The small molecule below binds the protein below.
Small molecule (SMILES): Nc1ccn([C@@H]2O[C@H](CO[P](=O)(O)O[C@H]3[C@@H](O)[C@H](n4ccc(=O)[nH]c4=O)O[C@@H]3CO[P](=O)(O)O[C@H]3[C@@H](O)[C@H](n4cnc5c(N)ncnc54)O[C@@H]3CO[P](=O)(O)O[C@H]3[C@@H](O)[C@H](n4ccc(=O)[nH]c4=O)O[C@@H]3CO[P](=O)(O)O[C@H]3[C@@H](O)[C@H](n4cnc5c(=O)nc(N)[nH]c54)O[C@@H]3CO[P](=O)(O)O[C@H]3[C@@H](O)[C@H](n4ccc(=O)[nH]c4=O)O[C@@H]3CO)[C@@H](O[P](=O)(O)OC[C@H]3O[C@@H](n4cnc5c(N)ncnc54)[C@H](O)[C@@H]3O[P](=O)(O)OC[C@H]3O[C@@H](n4ccc(=O)[nH]c4=O)[C@H](O)[C@@H]3O[P](=O)(O)OC[C@H]3O[C@@H](n4cnc5c(N)ncnc54)[C@H](O)[C@@H]3O)[C@H]2O)c(=O)n1

Sequence of chain 1.A:
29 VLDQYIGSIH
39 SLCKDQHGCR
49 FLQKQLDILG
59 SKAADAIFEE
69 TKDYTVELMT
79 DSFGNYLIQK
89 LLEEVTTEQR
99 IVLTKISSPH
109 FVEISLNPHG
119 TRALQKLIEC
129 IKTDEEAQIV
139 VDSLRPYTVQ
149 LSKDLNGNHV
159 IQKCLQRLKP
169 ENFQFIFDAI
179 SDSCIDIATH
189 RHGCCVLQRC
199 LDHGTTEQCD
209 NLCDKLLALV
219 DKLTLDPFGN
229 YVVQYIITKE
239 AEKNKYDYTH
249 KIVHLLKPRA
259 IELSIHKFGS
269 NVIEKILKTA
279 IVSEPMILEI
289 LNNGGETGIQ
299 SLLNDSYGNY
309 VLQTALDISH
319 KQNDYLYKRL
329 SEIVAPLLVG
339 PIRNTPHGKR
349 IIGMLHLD

Binding-site contacts:
Ligand atom O2' contacts residue PHE226 of chain 1.A at 3.2 Å.
Ligand atom C2 contacts residue TYR308 of chain 1.A at 3.0 Å (hydrophobic).
Ligand atom O2' contacts residue GLN44 of chain 1.A at 2.4 Å (h-bond).
Ligand atom N1 contacts residue GLN123 of chain 1.A at 3.1 Å (h-bond).
Ligand atom O2 contacts residue ASN307 of chain 1.A at 2.8 Å (h-bond).
Ligand atom N2 contacts residue GLU272 of chain 1.A at 2.3 Å (salt-bridge).
Ligand atom N3 contacts residue ARG120 of chain 1.A at 3.2 Å.
Ligand atom O4 contacts residue GLN311 of chain 1.A at 3.0 Å (h-bond).
Ligand atom O2 contacts residue HIS117 of chain 1.A at 3.0 Å (h-bond).
Ligand atom O5' contacts residue LYS265 of chain 1.A at 3.0 Å (salt-bridge).
Ligand atom C4 contacts residue TYR84 of chain 1.A at 3.2 Å (hydrophobic).
Ligand atom C5 contacts residue TYR229 of chain 1.A at 3.0 Å (hydrophobic).
Ligand atom N3 contacts residue ASN307 of chain 1.A at 2.8 Å (h-bond).
Ligand atom N2 contacts residue SER268 of chain 1.A at 2.9 Å (h-bond).
Ligand atom O2' contacts residue PHE81 of chain 1.A at 3.0 Å.
Ligand atom N1 contacts residue GLU272 of chain 1.A at 2.5 Å (salt-bridge).
Ligand atom O4 contacts residue ASN269 of chain 1.A at 3.2 Å (h-bond).
Ligand atom C4 contacts residue ARG48 of chain 1.A at 3.2 Å.
Ligand atom C2 contacts residue ASN83 of chain 1.A at 3.1 Å.
Ligand atom C5 contacts residue TYR229 of chain 1.A at 3.1 Å (hydrophobic).
Ligand atom O2 contacts residue ASN228 of chain 1.A at 3.1 Å (h-bond).
Ligand atom C6 contacts residue TYR229 of chain 1.A at 2.9 Å (hydrophobic).
Ligand atom C6 contacts residue TYR84 of chain 1.A at 3.1 Å (hydrophobic).
Ligand atom N1 contacts residue TYR308 of chain 1.A at 3.1 Å (h-bond).
Ligand atom O2' contacts residue LYS265 of chain 1.A at 2.9 Å (salt-bridge).
Ligand atom O2 contacts residue ASN83 of chain 1.A at 3.0 Å (h-bond).
Ligand atom C2 contacts residue GLU272 of chain 1.A at 2.8 Å.
Ligand atom C4 contacts residue ASN269 of chain 1.A at 3.2 Å.
Ligand atom N3 contacts residue ASN83 of chain 1.A at 2.5 Å (h-bond).
Ligand atom N1 contacts residue GLN196 of chain 1.A at 3.2 Å (h-bond).
Ligand atom O4 contacts residue GLN232 of chain 1.A at 3.1 Å (h-bond).
Ligand atom C2 contacts residue TYR229 of chain 1.A at 3.1 Å (hydrophobic).
Ligand atom O4 contacts residue ARG348 of chain 1.A at 3.0 Å.
Ligand atom N3 contacts residue TYR308 of chain 1.A at 3.2 Å (h-bond).
Ligand atom N7 contacts residue TYR229 of chain 1.A at 3.2 Å.
Ligand atom N3 contacts residue ASN269 of chain 1.A at 3.2 Å.
Ligand atom O4 contacts residue GLN87 of chain 1.A at 2.7 Å (h-bond).
Ligand atom N1 contacts residue TYR84 of chain 1.A at 3.2 Å (h-bond).
Ligand atom O3' contacts residue LYS265 of chain 1.A at 3.2 Å (salt-bridge).
Ligand atom N1 contacts residue TYR229 of chain 1.A at 3.2 Å (h-bond).